Binding-site contacts:
Ligand atom O03 contacts residue VAL86 of chain 1.A at 3.9 Å.
Ligand atom C02 contacts residue THR85 of chain 1.A at 3.5 Å.
Ligand atom C08 contacts residue ILE111 of chain 1.A at 4.2 Å (hydrophobic).
Ligand atom O11 contacts residue THR85 of chain 1.A at 4.3 Å.
Ligand atom C05 contacts residue VAL86 of chain 1.A at 4.1 Å (hydrophobic).
Ligand atom C07 contacts residue GLU105 of chain 1.A at 4.3 Å.
Ligand atom C07 contacts residue ILE108 of chain 1.A at 3.9 Å (hydrophobic).
Ligand atom C05 contacts residue THR85 of chain 1.A at 3.7 Å.
Ligand atom C08 contacts residue GLU105 of chain 1.A at 3.2 Å.
Ligand atom N04 contacts residue THR85 of chain 1.A at 2.8 Å (h-bond).
Ligand atom O11 contacts residue LYS84 of chain 1.A at 3.3 Å.
Ligand atom C06 contacts residue ILE111 of chain 1.A at 3.4 Å (hydrophobic).
Ligand atom N12 contacts residue VAL86 of chain 1.A at 3.5 Å.
Ligand atom N10 contacts residue GLU105 of chain 1.A at 3.4 Å.
Ligand atom O11 contacts residue GLU105 of chain 1.A at 4.2 Å.
Ligand atom C09 contacts residue ILE108 of chain 1.A at 4.2 Å (hydrophobic).
Ligand atom C13 contacts residue VAL86 of chain 1.A at 3.9 Å (hydrophobic).
Ligand atom N04 contacts residue VAL86 of chain 1.A at 3.6 Å (h-bond).
Ligand atom C02 contacts residue VAL86 of chain 1.A at 3.7 Å (hydrophobic).
Ligand atom N12 contacts residue LYS84 of chain 1.A at 3.6 Å.
Ligand atom C09 contacts residue VAL86 of chain 1.A at 4.5 Å (hydrophobic).
Ligand atom C05 contacts residue ILE111 of chain 1.A at 3.9 Å (hydrophobic).
Ligand atom C01 contacts residue VAL86 of chain 1.A at 4.4 Å (hydrophobic).
Ligand atom N10 contacts residue VAL86 of chain 1.A at 4.1 Å.
Ligand atom O03 contacts residue THR85 of chain 1.A at 3.3 Å (h-bond).
Ligand atom C08 contacts residue ILE108 of chain 1.A at 3.5 Å (hydrophobic).
Ligand atom N10 contacts residue ILE108 of chain 1.A at 4.2 Å.
Ligand atom C09 contacts residue GLU105 of chain 1.A at 3.8 Å.
Ligand atom N12 contacts residue THR85 of chain 1.A at 3.2 Å (h-bond).
Ligand atom C13 contacts residue THR85 of chain 1.A at 3.8 Å.
Ligand atom C07 contacts residue ILE111 of chain 1.A at 3.5 Å (hydrophobic).
Ligand atom O11 contacts residue VAL86 of chain 1.A at 3.6 Å.
Ligand atom N10 contacts residue LYS84 of chain 1.A at 4.5 Å.
Ligand atom C13 contacts residue ILE111 of chain 1.A at 4.5 Å (hydrophobic).

A protein and the small-molecule ligand that binds it are described below.
Small molecule (SMILES): CC(=O)Nc1cccc2nonc12

Sequence of chain 1.A:
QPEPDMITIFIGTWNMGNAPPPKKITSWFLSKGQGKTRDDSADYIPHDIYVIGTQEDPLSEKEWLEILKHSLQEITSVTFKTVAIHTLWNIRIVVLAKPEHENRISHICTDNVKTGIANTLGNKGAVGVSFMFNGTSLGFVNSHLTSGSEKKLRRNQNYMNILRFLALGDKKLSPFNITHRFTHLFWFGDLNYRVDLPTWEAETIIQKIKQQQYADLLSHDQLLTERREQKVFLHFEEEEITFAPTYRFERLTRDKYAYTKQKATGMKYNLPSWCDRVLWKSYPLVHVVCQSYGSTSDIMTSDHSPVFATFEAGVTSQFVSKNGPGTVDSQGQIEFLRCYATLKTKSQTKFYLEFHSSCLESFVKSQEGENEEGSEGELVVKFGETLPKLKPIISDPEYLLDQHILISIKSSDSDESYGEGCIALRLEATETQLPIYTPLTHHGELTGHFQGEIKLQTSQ